Sequence of chain 1.B:
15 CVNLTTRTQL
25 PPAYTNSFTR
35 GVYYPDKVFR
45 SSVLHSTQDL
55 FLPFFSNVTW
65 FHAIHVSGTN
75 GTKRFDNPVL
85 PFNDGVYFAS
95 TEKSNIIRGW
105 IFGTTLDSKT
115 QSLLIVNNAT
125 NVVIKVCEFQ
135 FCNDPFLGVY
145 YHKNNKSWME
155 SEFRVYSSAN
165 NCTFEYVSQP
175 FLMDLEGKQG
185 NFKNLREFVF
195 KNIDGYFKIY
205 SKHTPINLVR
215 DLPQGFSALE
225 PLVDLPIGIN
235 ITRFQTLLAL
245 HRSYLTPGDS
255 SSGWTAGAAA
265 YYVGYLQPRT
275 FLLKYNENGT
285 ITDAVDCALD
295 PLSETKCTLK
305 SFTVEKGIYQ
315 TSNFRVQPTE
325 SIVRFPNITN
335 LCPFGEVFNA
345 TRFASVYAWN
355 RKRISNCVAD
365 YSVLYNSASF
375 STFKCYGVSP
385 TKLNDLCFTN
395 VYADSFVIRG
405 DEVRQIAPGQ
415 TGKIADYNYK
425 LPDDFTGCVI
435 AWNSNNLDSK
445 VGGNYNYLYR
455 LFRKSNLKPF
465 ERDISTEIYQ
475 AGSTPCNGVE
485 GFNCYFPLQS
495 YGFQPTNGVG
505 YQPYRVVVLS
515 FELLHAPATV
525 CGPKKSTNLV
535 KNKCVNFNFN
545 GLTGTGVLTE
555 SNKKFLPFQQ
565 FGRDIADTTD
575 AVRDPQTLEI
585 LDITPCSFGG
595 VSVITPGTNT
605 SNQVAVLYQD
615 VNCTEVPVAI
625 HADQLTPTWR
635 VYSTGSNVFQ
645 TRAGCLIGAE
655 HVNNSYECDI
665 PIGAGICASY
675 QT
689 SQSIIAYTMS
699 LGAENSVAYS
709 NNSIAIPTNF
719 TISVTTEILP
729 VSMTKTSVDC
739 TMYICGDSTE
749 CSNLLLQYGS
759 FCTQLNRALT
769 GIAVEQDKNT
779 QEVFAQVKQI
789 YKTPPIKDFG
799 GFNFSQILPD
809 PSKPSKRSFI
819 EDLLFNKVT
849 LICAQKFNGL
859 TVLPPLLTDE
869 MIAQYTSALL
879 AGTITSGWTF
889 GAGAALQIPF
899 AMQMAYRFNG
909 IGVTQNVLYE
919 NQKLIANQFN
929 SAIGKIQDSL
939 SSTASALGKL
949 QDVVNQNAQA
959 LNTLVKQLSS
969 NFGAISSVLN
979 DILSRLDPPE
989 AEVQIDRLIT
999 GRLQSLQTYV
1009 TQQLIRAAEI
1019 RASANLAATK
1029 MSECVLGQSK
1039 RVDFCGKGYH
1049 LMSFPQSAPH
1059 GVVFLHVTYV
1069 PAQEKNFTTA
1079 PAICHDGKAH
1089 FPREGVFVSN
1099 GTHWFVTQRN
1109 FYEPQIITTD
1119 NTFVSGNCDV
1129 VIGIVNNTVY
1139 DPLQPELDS

This protein binds this small molecule.
Small molecule (SMILES): CC(=O)N[C@H]1[C@H](O[C@H]2[C@H](O)[C@@H](NC(C)=O)CO[C@@H]2CO)O[C@H](CO)[C@@H](O)[C@@H]1O

Sequence of chain 1.C:
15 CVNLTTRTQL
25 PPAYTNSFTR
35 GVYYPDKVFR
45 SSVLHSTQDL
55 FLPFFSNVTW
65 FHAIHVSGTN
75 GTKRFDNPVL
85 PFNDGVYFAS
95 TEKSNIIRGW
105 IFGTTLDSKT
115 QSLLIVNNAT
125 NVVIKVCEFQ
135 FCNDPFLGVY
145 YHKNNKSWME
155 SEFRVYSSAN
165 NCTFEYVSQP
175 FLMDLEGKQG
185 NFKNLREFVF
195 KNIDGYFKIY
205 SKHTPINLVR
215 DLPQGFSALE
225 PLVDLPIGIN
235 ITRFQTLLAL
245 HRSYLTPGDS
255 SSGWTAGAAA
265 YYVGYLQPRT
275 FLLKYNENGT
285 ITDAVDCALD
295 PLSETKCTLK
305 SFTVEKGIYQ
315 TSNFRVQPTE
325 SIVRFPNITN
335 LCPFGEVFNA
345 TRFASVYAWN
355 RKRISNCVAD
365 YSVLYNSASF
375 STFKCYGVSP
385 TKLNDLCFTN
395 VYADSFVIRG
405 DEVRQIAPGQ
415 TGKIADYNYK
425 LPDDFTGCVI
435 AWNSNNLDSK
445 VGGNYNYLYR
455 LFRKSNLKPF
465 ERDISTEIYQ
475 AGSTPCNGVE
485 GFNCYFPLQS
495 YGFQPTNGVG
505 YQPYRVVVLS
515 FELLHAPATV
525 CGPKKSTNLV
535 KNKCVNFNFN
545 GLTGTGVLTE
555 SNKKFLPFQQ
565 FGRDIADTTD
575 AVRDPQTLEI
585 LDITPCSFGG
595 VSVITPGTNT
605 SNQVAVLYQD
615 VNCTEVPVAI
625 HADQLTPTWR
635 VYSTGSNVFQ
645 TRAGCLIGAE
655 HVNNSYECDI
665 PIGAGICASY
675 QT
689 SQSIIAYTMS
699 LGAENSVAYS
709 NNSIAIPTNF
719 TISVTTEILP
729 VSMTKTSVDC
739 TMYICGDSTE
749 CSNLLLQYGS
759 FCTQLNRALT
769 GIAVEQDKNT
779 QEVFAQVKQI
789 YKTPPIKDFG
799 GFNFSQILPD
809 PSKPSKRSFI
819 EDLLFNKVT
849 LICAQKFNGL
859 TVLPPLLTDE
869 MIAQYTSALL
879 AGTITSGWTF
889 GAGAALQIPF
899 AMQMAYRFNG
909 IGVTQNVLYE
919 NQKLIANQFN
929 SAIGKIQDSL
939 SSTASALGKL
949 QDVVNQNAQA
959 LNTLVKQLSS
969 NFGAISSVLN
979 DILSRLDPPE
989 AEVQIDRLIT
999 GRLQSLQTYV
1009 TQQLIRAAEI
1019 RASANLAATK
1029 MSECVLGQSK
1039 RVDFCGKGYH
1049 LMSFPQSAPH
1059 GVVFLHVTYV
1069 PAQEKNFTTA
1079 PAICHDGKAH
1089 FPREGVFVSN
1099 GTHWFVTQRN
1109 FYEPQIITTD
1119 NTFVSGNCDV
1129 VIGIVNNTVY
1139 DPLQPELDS

Binding-site contacts:
Ligand atom C7 contacts residue ASN709 of chain 1.B at 3.8 Å.
Ligand atom N2 contacts residue ASN709 of chain 1.B at 4.2 Å.
Ligand atom C8 contacts residue GLY1131 of chain 1.B at 3.3 Å.
Ligand atom C8 contacts residue ILE1130 of chain 1.B at 4.4 Å (hydrophobic).
Ligand atom O5 contacts residue ASN709 of chain 1.B at 3.4 Å (h-bond).
Ligand atom O7 contacts residue ASN709 of chain 1.B at 2.8 Å (h-bond).
Ligand atom C1 contacts residue ASN709 of chain 1.B at 3.0 Å.
Ligand atom O5 contacts residue ASP796 of chain 1.C at 4.3 Å.
Ligand atom C2 contacts residue ASN709 of chain 1.B at 3.8 Å.